Sequence of chain 1.F:
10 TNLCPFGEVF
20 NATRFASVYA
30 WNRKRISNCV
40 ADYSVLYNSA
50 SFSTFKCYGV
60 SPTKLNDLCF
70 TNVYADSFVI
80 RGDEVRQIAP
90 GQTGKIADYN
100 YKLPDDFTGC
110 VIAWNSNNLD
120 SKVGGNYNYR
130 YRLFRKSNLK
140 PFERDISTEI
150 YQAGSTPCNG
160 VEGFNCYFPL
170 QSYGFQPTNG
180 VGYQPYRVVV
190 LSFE

A small-molecule ligand and the protein it binds are described below.
Small molecule (SMILES): CC(=O)N[C@H]1[C@H](O[C@H]2[C@H](O)[C@@H](NC(C)=O)CO[C@@H]2CO[C@@H]2O[C@@H](C)[C@@H](O)[C@@H](O)[C@@H]2O)O[C@H](CO)[C@@H](O[C@@H]2O[C@H](CO[C@H]3O[C@H](CO)[C@@H](O)[C@H](O)[C@@H]3O)[C@@H](O)[C@H](O)[C@@H]2O)[C@@H]1O

Binding-site contacts:
Ligand atom O7 contacts residue GLY16 of chain 1.F at 3.3 Å.
Ligand atom O5 contacts residue ASN20 of chain 1.F at 2.3 Å (h-bond).
Ligand atom C7 contacts residue ASN20 of chain 1.F at 3.6 Å.
Ligand atom C5 contacts residue ASN20 of chain 1.F at 3.6 Å.
Ligand atom C3 contacts residue ASN20 of chain 1.F at 3.8 Å.
Ligand atom C1 contacts residue ASN20 of chain 1.F at 1.4 Å.
Ligand atom C2 contacts residue ASN20 of chain 1.F at 2.5 Å.
Ligand atom C4 contacts residue ASN20 of chain 1.F at 4.2 Å.
Ligand atom C8 contacts residue PHE15 of chain 1.F at 3.9 Å (hydrophobic).
Ligand atom O7 contacts residue ASN20 of chain 1.F at 3.8 Å.
Ligand atom C7 contacts residue GLY16 of chain 1.F at 3.8 Å.
Ligand atom C8 contacts residue GLY16 of chain 1.F at 4.0 Å.
Ligand atom C8 contacts residue PHE19 of chain 1.F at 3.7 Å (hydrophobic).
Ligand atom N2 contacts residue ASN20 of chain 1.F at 3.0 Å (h-bond).